Binding-site contacts:
Ligand atom C2 contacts residue MET301 of chain 1.A at 4.3 Å (hydrophobic).
Ligand atom O21 contacts residue LEU167 of chain 1.A at 3.9 Å.
Ligand atom C2B contacts residue GLN117 of chain 1.A at 4.3 Å.
Ligand atom S1 contacts residue ARG169 of chain 1.A at 4.1 Å.
Ligand atom C2A contacts residue PRO276 of chain 1.A at 4.4 Å (hydrophobic).
Ligand atom C5A contacts residue GLN117 of chain 1.A at 3.7 Å.
Ligand atom N3 contacts residue THR278 of chain 1.A at 3.9 Å.
Ligand atom C2B contacts residue MET301 of chain 1.A at 3.6 Å (hydrophobic).
Ligand atom O41 contacts residue THR279 of chain 1.A at 3.5 Å.
Ligand atom C5 contacts residue ARG169 of chain 1.A at 4.3 Å.
Ligand atom C4A contacts residue THR278 of chain 1.A at 4.3 Å.
Ligand atom C5B contacts residue ARG169 of chain 1.A at 3.5 Å.
Ligand atom O41 contacts residue ALA280 of chain 1.A at 3.9 Å.
Ligand atom C5 contacts residue SAH1 of chain 1.I at 4.2 Å.
Ligand atom C5A contacts residue SAH1 of chain 1.I at 3.8 Å.
Ligand atom O42 contacts residue TYR316 of chain 1.A at 3.6 Å.
Ligand atom O22 contacts residue PRO276 of chain 1.A at 4.0 Å.
Ligand atom C2A contacts residue THR278 of chain 1.A at 4.2 Å.
Ligand atom O42 contacts residue ARG169 of chain 1.A at 4.5 Å.
Ligand atom O42 contacts residue THR278 of chain 1.A at 3.3 Å.
Ligand atom C4A contacts residue TYR316 of chain 1.A at 3.5 Å (hydrophobic).
Ligand atom O42 contacts residue ALA280 of chain 1.A at 3.0 Å (h-bond).
Ligand atom O22 contacts residue ARG169 of chain 1.A at 2.7 Å (salt-bridge).
Ligand atom C2A contacts residue ARG169 of chain 1.A at 3.7 Å.
Ligand atom C4A contacts residue THR279 of chain 1.A at 3.9 Å.
Ligand atom S1 contacts residue SAH1 of chain 1.I at 4.2 Å.
Ligand atom O42 contacts residue THR279 of chain 1.A at 3.3 Å (h-bond).
Ligand atom O21 contacts residue MET301 of chain 1.A at 3.6 Å (h-bond).
Ligand atom C4A contacts residue ALA280 of chain 1.A at 3.8 Å (hydrophobic).
Ligand atom O21 contacts residue PRO276 of chain 1.A at 4.4 Å.
Ligand atom O41 contacts residue TYR316 of chain 1.A at 2.6 Å (h-bond).
Ligand atom S1 contacts residue GLN117 of chain 1.A at 3.7 Å.
Ligand atom C2B contacts residue ILE66 of chain 1.A at 3.6 Å (hydrophobic).
Ligand atom C2 contacts residue ARG169 of chain 1.A at 4.1 Å.
Ligand atom N3 contacts residue ARG169 of chain 1.A at 3.9 Å.
Ligand atom C5B contacts residue SAH1 of chain 1.I at 3.5 Å.
Ligand atom C2A contacts residue MET301 of chain 1.A at 3.9 Å (hydrophobic).
Ligand atom C5A contacts residue LEU315 of chain 1.A at 3.4 Å (hydrophobic).
Ligand atom O22 contacts residue GLY236 of chain 1.A at 3.7 Å.
Ligand atom O22 contacts residue THR278 of chain 1.A at 3.3 Å.

This protein binds this small molecule.
Small molecule (SMILES): CC1(C)S[C@](C)(C(=O)O)N[C@@H]1C(=O)O

Sequence of chain 1.A:
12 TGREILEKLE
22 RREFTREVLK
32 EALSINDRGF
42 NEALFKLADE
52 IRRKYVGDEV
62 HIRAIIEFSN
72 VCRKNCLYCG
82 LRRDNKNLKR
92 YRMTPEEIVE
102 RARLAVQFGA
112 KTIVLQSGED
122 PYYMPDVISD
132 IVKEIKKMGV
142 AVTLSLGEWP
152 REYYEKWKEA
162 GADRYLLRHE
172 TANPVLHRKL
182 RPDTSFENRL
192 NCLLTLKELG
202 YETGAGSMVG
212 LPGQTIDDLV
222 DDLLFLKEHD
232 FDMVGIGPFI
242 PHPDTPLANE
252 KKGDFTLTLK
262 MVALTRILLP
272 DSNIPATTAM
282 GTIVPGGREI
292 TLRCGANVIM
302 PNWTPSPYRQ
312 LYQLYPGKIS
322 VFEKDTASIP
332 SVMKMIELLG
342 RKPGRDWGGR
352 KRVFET